A small-molecule ligand and the protein it binds are described below.
Small molecule (SMILES): C[C@H](O)CNC(=O)Nc1ccccc1

Sequence of chain 1.A:
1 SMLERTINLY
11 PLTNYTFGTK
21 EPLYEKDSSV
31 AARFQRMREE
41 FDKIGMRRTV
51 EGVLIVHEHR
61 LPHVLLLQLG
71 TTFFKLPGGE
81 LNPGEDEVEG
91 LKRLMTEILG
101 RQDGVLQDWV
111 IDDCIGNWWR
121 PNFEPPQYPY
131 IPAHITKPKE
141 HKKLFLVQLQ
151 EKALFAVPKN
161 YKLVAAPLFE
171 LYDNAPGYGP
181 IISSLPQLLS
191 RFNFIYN

Binding-site contacts:
Ligand atom C2 contacts residue GLY79 of chain 1.A at 4.2 Å.
Ligand atom N contacts residue GLY79 of chain 1.A at 4.0 Å.
Ligand atom O contacts residue GLY78 of chain 1.A at 3.4 Å (h-bond).
Ligand atom C6 contacts residue LEU23 of chain 1.A at 4.0 Å (hydrophobic).
Ligand atom C5 contacts residue ILE98 of chain 1.A at 3.9 Å (hydrophobic).
Ligand atom O1 contacts residue LYS142 of chain 1.A at 3.8 Å.
Ligand atom C1 contacts residue GLU51 of chain 1.A at 3.3 Å.
Ligand atom C9 contacts residue PRO77 of chain 1.A at 4.0 Å (hydrophobic).
Ligand atom C4 contacts residue LEU76 of chain 1.A at 3.8 Å (hydrophobic).
Ligand atom N contacts residue LEU76 of chain 1.A at 3.4 Å (h-bond).
Ligand atom C4 contacts residue ILE98 of chain 1.A at 3.9 Å (hydrophobic).
Ligand atom O1 contacts residue ARG33 of chain 1.A at 4.2 Å.
Ligand atom C6 contacts residue ILE98 of chain 1.A at 4.1 Å (hydrophobic).
Ligand atom C9 contacts residue LYS75 of chain 1.A at 4.2 Å.
Ligand atom N1 contacts residue GLY78 of chain 1.A at 3.2 Å (h-bond).
Ligand atom C9 contacts residue ILE98 of chain 1.A at 3.9 Å (hydrophobic).
Ligand atom O contacts residue GLY79 of chain 1.A at 4.1 Å.
Ligand atom C3 contacts residue GLY79 of chain 1.A at 4.2 Å.
Ligand atom C9 contacts residue LEU67 of chain 1.A at 3.7 Å (hydrophobic).
Ligand atom C7 contacts residue ILE98 of chain 1.A at 4.0 Å (hydrophobic).
Ligand atom C9 contacts residue LEU76 of chain 1.A at 3.7 Å (hydrophobic).
Ligand atom C3 contacts residue GLY78 of chain 1.A at 3.1 Å.
Ligand atom C4 contacts residue LYS75 of chain 1.A at 4.4 Å.
Ligand atom C7 contacts residue LEU23 of chain 1.A at 4.0 Å (hydrophobic).
Ligand atom C5 contacts residue GLY78 of chain 1.A at 3.7 Å.
Ligand atom O1 contacts residue GLU51 of chain 1.A at 3.8 Å.
Ligand atom N contacts residue GLY78 of chain 1.A at 3.6 Å.
Ligand atom N contacts residue GLU51 of chain 1.A at 3.2 Å (salt-bridge).
Ligand atom C8 contacts residue TYR161 of chain 1.A at 3.8 Å (hydrophobic).
Ligand atom C8 contacts residue ILE98 of chain 1.A at 3.9 Å (hydrophobic).
Ligand atom N1 contacts residue PRO77 of chain 1.A at 4.0 Å.
Ligand atom C7 contacts residue TYR161 of chain 1.A at 3.3 Å (hydrophobic).
Ligand atom C2 contacts residue GLU51 of chain 1.A at 2.9 Å.
Ligand atom C8 contacts residue LEU67 of chain 1.A at 3.6 Å (hydrophobic).
Ligand atom C2 contacts residue GLY78 of chain 1.A at 4.3 Å.
Ligand atom C4 contacts residue GLY78 of chain 1.A at 3.7 Å.
Ligand atom C3 contacts residue LEU76 of chain 1.A at 3.6 Å (hydrophobic).
Ligand atom C6 contacts residue TYR161 of chain 1.A at 3.7 Å (hydrophobic).
Ligand atom C contacts residue GLU51 of chain 1.A at 3.0 Å.
Ligand atom N1 contacts residue LEU76 of chain 1.A at 2.9 Å (h-bond).